Sequence of chain 1.A:
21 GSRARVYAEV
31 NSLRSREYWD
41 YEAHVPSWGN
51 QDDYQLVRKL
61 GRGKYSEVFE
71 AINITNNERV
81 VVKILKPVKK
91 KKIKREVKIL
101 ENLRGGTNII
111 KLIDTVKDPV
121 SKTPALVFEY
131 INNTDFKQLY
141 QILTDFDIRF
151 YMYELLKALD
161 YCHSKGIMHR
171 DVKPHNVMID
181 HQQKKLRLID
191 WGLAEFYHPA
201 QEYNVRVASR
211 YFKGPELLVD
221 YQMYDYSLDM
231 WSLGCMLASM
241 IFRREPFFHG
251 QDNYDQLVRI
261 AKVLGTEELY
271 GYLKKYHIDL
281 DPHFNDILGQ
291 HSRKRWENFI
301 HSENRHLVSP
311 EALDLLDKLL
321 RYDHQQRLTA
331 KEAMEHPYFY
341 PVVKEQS

This protein binds this small molecule.
Small molecule (SMILES): CCC(=O)Nc1cc(Nc2cc(NC3CC3)n3ncc(C#N)c3n2)ccc1C

Binding-site contacts:
Ligand atom N contacts residue ASP190 of chain 1.A at 3.0 Å (salt-bridge).
Ligand atom C2 contacts residue VAL68 of chain 1.A at 3.8 Å (hydrophobic).
Ligand atom N5 contacts residue ILE131 of chain 1.A at 2.8 Å (h-bond).
Ligand atom C11 contacts residue VAL81 of chain 1.A at 3.9 Å (hydrophobic).
Ligand atom N4 contacts residue MET178 of chain 1.A at 3.9 Å.
Ligand atom C1 contacts residue VAL68 of chain 1.A at 3.5 Å (hydrophobic).
Ligand atom N4 contacts residue VAL81 of chain 1.A at 3.8 Å.
Ligand atom C13 contacts residue GLU129 of chain 1.A at 3.2 Å.
Ligand atom N3 contacts residue ILE131 of chain 1.A at 3.1 Å (h-bond).
Ligand atom C contacts residue ASP190 of chain 1.A at 3.6 Å.
Ligand atom N6 contacts residue ILE110 of chain 1.A at 3.6 Å.
Ligand atom C6 contacts residue ILE189 of chain 1.A at 3.7 Å (hydrophobic).
Ligand atom C18 contacts residue LEU60 of chain 1.A at 3.8 Å (hydrophobic).
Ligand atom C15 contacts residue ILE131 of chain 1.A at 3.5 Å (hydrophobic).
Ligand atom C19 contacts residue ILE110 of chain 1.A at 3.9 Å (hydrophobic).
Ligand atom C contacts residue VAL68 of chain 1.A at 3.8 Å (hydrophobic).
Ligand atom N6 contacts residue PHE128 of chain 1.A at 3.7 Å.
Ligand atom C18 contacts residue MET178 of chain 1.A at 3.8 Å (hydrophobic).
Ligand atom C7 contacts residue VAL68 of chain 1.A at 3.8 Å (hydrophobic).
Ligand atom C5 contacts residue PHE128 of chain 1.A at 3.4 Å (hydrophobic).
Ligand atom C13 contacts residue VAL81 of chain 1.A at 3.7 Å (hydrophobic).
Ligand atom C13 contacts residue ILE110 of chain 1.A at 3.8 Å (hydrophobic).
Ligand atom C17 contacts residue TYR130 of chain 1.A at 3.6 Å (hydrophobic).
Ligand atom C12 contacts residue VAL81 of chain 1.A at 3.9 Å (hydrophobic).
Ligand atom C19 contacts residue ILE189 of chain 1.A at 3.8 Å (hydrophobic).
Ligand atom N6 contacts residue ILE189 of chain 1.A at 3.9 Å.
Ligand atom C3 contacts residue ASP190 of chain 1.A at 3.7 Å.
Ligand atom O contacts residue ASP190 of chain 1.A at 3.3 Å.
Ligand atom C9 contacts residue VAL68 of chain 1.A at 3.9 Å (hydrophobic).
Ligand atom C17 contacts residue ILE131 of chain 1.A at 3.4 Å (hydrophobic).
Ligand atom C13 contacts residue ILE131 of chain 1.A at 3.7 Å (hydrophobic).
Ligand atom C15 contacts residue ASN133 of chain 1.A at 3.8 Å.
Ligand atom C5 contacts residue LYS83 of chain 1.A at 3.7 Å.
Ligand atom C16 contacts residue LEU60 of chain 1.A at 3.9 Å (hydrophobic).
Ligand atom C3 contacts residue LYS83 of chain 1.A at 3.9 Å.
Ligand atom O contacts residue LYS83 of chain 1.A at 3.0 Å (salt-bridge).
Ligand atom C17 contacts residue ASN133 of chain 1.A at 3.6 Å.
Ligand atom C14 contacts residue ILE131 of chain 1.A at 3.9 Å (hydrophobic).
Ligand atom C14 contacts residue MET178 of chain 1.A at 3.7 Å (hydrophobic).
Ligand atom N3 contacts residue VAL81 of chain 1.A at 3.7 Å.